This small molecule binds to this protein.
Small molecule (SMILES): Cc1cc(CCCOc2c(Cl)cc(C3=NCCO3)cc2Cl)on1

Binding-site contacts:
Ligand atom C2A contacts residue ILE220 of chain 42.A at 4.1 Å (hydrophobic).
Ligand atom C5 contacts residue MET217 of chain 42.A at 3.8 Å (hydrophobic).
Ligand atom C2C contacts residue ILE101 of chain 42.A at 4.2 Å (hydrophobic).
Ligand atom C4A contacts residue TYR145 of chain 42.A at 3.7 Å (hydrophobic).
Ligand atom C5B contacts residue ILE220 of chain 42.A at 4.3 Å (hydrophobic).
Ligand atom CL2 contacts residue TYR147 of chain 42.A at 2.4 Å.
Ligand atom CL2 contacts residue LEU187 of chain 42.A at 3.9 Å.
Ligand atom N2 contacts residue MET217 of chain 42.A at 3.1 Å (h-bond).
Ligand atom C31 contacts residue LEU103 of chain 42.A at 4.1 Å (hydrophobic).
Ligand atom C3 contacts residue LEU103 of chain 42.A at 4.3 Å (hydrophobic).
Ligand atom O1 contacts residue MET217 of chain 42.A at 2.7 Å (h-bond).
Ligand atom N3A contacts residue PHE182 of chain 42.A at 4.1 Å.
Ligand atom N2 contacts residue ASN215 of chain 42.A at 4.0 Å.
Ligand atom C3B contacts residue TYR147 of chain 42.A at 3.3 Å (hydrophobic).
Ligand atom C5A contacts residue LEU127 of chain 42.A at 3.8 Å (hydrophobic).
Ligand atom N3A contacts residue ILE220 of chain 42.A at 4.3 Å.
Ligand atom C3C contacts residue ILE101 of chain 42.A at 3.8 Å (hydrophobic).
Ligand atom C4 contacts residue LEU103 of chain 42.A at 3.6 Å (hydrophobic).
Ligand atom O1A contacts residue ILE239 of chain 42.A at 4.3 Å.
Ligand atom C4B contacts residue ILE220 of chain 42.A at 4.2 Å (hydrophobic).
Ligand atom O1A contacts residue LEU127 of chain 42.A at 4.1 Å.
Ligand atom C1B contacts residue ILE125 of chain 42.A at 3.6 Å (hydrophobic).
Ligand atom C4B contacts residue ILE125 of chain 42.A at 4.0 Å (hydrophobic).
Ligand atom C2B contacts residue TYR147 of chain 42.A at 3.4 Å (hydrophobic).
Ligand atom C5A contacts residue TYR145 of chain 42.A at 3.7 Å (hydrophobic).
Ligand atom C4A contacts residue MET146 of chain 42.A at 4.0 Å (hydrophobic).
Ligand atom O1B contacts residue ILE125 of chain 42.A at 4.1 Å.
Ligand atom C2B contacts residue ILE184 of chain 42.A at 4.1 Å (hydrophobic).
Ligand atom C3B contacts residue ILE125 of chain 42.A at 4.3 Å (hydrophobic).
Ligand atom C6B contacts residue ILE125 of chain 42.A at 3.3 Å (hydrophobic).
Ligand atom C5B contacts residue ILE125 of chain 42.A at 3.5 Å (hydrophobic).
Ligand atom CL2 contacts residue ILE184 of chain 42.A at 4.2 Å.
Ligand atom N3A contacts residue TYR147 of chain 42.A at 4.1 Å.
Ligand atom C2A contacts residue PHE182 of chain 42.A at 4.1 Å (hydrophobic).
Ligand atom C3 contacts residue MET217 of chain 42.A at 4.2 Å (hydrophobic).
Ligand atom CL1 contacts residue ILE125 of chain 42.A at 3.7 Å.
Ligand atom C2C contacts residue MET217 of chain 42.A at 3.9 Å (hydrophobic).
Ligand atom C31 contacts residue MET195 of chain 42.A at 3.9 Å (hydrophobic).
Ligand atom C2B contacts residue ILE125 of chain 42.A at 4.1 Å (hydrophobic).
Ligand atom CL1 contacts residue ILE239 of chain 42.A at 4.0 Å.

Sequence of chain 42.A:
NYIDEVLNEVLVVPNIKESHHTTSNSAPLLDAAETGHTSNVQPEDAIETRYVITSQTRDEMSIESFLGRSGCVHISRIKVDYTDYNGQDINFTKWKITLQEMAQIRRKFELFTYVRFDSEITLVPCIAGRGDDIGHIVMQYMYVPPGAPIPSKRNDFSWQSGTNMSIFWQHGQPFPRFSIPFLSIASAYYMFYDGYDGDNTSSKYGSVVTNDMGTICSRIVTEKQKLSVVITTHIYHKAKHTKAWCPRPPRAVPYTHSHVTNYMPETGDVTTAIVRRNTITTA